Binding-site contacts:
Ligand atom O8 contacts residue PHE84 of chain 1.A at 3.3 Å.
Ligand atom C14 contacts residue ASN136 of chain 1.A at 3.9 Å.
Ligand atom C6 contacts residue LEU138 of chain 1.A at 3.5 Å (hydrophobic).
Ligand atom O8 contacts residue VAL68 of chain 1.A at 3.7 Å.
Ligand atom N3 contacts residue LEU138 of chain 1.A at 3.6 Å.
Ligand atom C17 contacts residue LEU87 of chain 1.A at 3.1 Å (hydrophobic).
Ligand atom N9 contacts residue VAL68 of chain 1.A at 3.4 Å.
Ligand atom N2 contacts residue LEU87 of chain 1.A at 2.7 Å (h-bond).
Ligand atom C13 contacts residue ASN136 of chain 1.A at 3.3 Å.
Ligand atom C2 contacts residue LEU87 of chain 1.A at 3.8 Å (hydrophobic).
Ligand atom N9 contacts residue PHE84 of chain 1.A at 3.5 Å.
Ligand atom C4 contacts residue VAL22 of chain 1.A at 3.9 Å (hydrophobic).
Ligand atom C13 contacts residue ASP149 of chain 1.A at 3.5 Å.
Ligand atom C18 contacts residue HIS88 of chain 1.A at 3.8 Å.
Ligand atom N1 contacts residue GLU85 of chain 1.A at 3.8 Å.
Ligand atom C13 contacts residue GLY17 of chain 1.A at 3.9 Å.
Ligand atom C18 contacts residue PHE86 of chain 1.A at 3.8 Å (hydrophobic).
Ligand atom N2 contacts residue PHE86 of chain 1.A at 3.9 Å.
Ligand atom C22 contacts residue LEU138 of chain 1.A at 3.9 Å (hydrophobic).
Ligand atom N25 contacts residue LYS93 of chain 1.A at 3.5 Å.
Ligand atom C4 contacts residue LEU138 of chain 1.A at 3.5 Å (hydrophobic).
Ligand atom C18 contacts residue ILE14 of chain 1.A at 3.8 Å (hydrophobic).
Ligand atom N1 contacts residue ALA35 of chain 1.A at 3.7 Å.
Ligand atom N9 contacts residue ALA35 of chain 1.A at 3.8 Å.
Ligand atom N1 contacts residue LEU87 of chain 1.A at 3.5 Å (h-bond).
Ligand atom N25 contacts residue ASP90 of chain 1.A at 3.2 Å (salt-bridge).
Ligand atom C6 contacts residue GLU85 of chain 1.A at 3.7 Å.
Ligand atom C14 contacts residue GLY17 of chain 1.A at 3.5 Å.
Ligand atom C19 contacts residue HIS88 of chain 1.A at 3.5 Å.
Ligand atom N9 contacts residue GLU85 of chain 1.A at 2.7 Å (salt-bridge).
Ligand atom C20 contacts residue GLN89 of chain 1.A at 3.8 Å.
Ligand atom C15 contacts residue GLY17 of chain 1.A at 3.4 Å.
Ligand atom N1 contacts residue LEU138 of chain 1.A at 3.5 Å.
Ligand atom C5 contacts residue LEU138 of chain 1.A at 3.4 Å (hydrophobic).
Ligand atom O6 contacts residue VAL22 of chain 1.A at 3.8 Å.
Ligand atom C6 contacts residue ALA35 of chain 1.A at 3.6 Å (hydrophobic).
Ligand atom C15 contacts residue GLU16 of chain 1.A at 3.4 Å.
Ligand atom C2 contacts residue LEU138 of chain 1.A at 3.6 Å (hydrophobic).
Ligand atom C10 contacts residue ILE14 of chain 1.A at 3.6 Å (hydrophobic).
Ligand atom C18 contacts residue LEU87 of chain 1.A at 3.1 Å (hydrophobic).

This protein binds this small molecule.
Small molecule (SMILES): NC(=O)c1ccc(Nc2nc(N)c(N=O)c(OCC3CCCCC3)n2)cc1

Sequence of chain 1.A:
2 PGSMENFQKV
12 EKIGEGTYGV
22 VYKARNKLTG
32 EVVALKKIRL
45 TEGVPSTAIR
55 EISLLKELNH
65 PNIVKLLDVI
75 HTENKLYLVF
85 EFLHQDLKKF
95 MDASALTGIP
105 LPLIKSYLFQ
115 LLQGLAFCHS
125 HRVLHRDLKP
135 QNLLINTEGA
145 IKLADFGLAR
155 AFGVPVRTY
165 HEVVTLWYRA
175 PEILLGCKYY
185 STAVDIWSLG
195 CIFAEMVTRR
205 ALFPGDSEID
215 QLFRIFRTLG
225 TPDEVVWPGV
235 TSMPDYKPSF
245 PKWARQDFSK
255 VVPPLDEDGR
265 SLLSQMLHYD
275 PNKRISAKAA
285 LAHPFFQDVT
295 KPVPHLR